Binding-site contacts:
Ligand atom C7 contacts residue THR4 of chain 1.C at 3.9 Å.
Ligand atom O7 contacts residue SER148 of chain 1.B at 2.6 Å (h-bond).
Ligand atom C3 contacts residue ASP183 of chain 1.B at 3.7 Å.
Ligand atom C1 contacts residue THR4 of chain 1.C at 1.4 Å.
Ligand atom C6 contacts residue TYR146 of chain 1.B at 3.7 Å (hydrophobic).
Ligand atom O6 contacts residue THR4 of chain 1.C at 3.9 Å.
Ligand atom O6 contacts residue PRO2 of chain 1.C at 2.9 Å (h-bond).
Ligand atom O7 contacts residue ASP183 of chain 1.B at 4.0 Å.
Ligand atom O6 contacts residue TYR232 of chain 1.B at 2.5 Å (h-bond).
Ligand atom C1 contacts residue TYR232 of chain 1.B at 4.0 Å (hydrophobic).
Ligand atom C8 contacts residue THR4 of chain 1.C at 3.8 Å.
Ligand atom C6 contacts residue TYR232 of chain 1.B at 3.7 Å (hydrophobic).
Ligand atom C7 contacts residue TRP228 of chain 1.B at 4.1 Å (hydrophobic).
Ligand atom N2 contacts residue THR4 of chain 1.C at 2.7 Å (h-bond).
Ligand atom C8 contacts residue PRO211 of chain 1.B at 3.9 Å (hydrophobic).
Ligand atom C6 contacts residue THR4 of chain 1.C at 4.1 Å.
Ligand atom O4 contacts residue ASP183 of chain 1.B at 2.8 Å (salt-bridge).
Ligand atom C5 contacts residue PRO2 of chain 1.C at 3.5 Å (hydrophobic).
Ligand atom O5 contacts residue TYR232 of chain 1.B at 3.1 Å.
Ligand atom C2 contacts residue THR4 of chain 1.C at 2.3 Å.
Ligand atom O3 contacts residue ASP183 of chain 1.B at 2.8 Å (salt-bridge).
Ligand atom C4 contacts residue TYR146 of chain 1.B at 3.9 Å (hydrophobic).
Ligand atom N2 contacts residue TRP228 of chain 1.B at 4.1 Å.
Ligand atom O4 contacts residue VAL184 of chain 1.B at 3.8 Å.
Ligand atom C8 contacts residue SER148 of chain 1.B at 3.7 Å.
Ligand atom C2 contacts residue ASP183 of chain 1.B at 4.0 Å.
Ligand atom C5 contacts residue TYR146 of chain 1.B at 3.8 Å (hydrophobic).
Ligand atom O5 contacts residue TYR146 of chain 1.B at 3.3 Å (h-bond).
Ligand atom C7 contacts residue SER148 of chain 1.B at 3.5 Å.
Ligand atom C4 contacts residue THR4 of chain 1.C at 3.4 Å.
Ligand atom C4 contacts residue ASP183 of chain 1.B at 3.6 Å.
Ligand atom O7 contacts residue PHE138 of chain 1.B at 3.3 Å.
Ligand atom C6 contacts residue PRO2 of chain 1.C at 3.3 Å (hydrophobic).
Ligand atom C5 contacts residue THR4 of chain 1.C at 2.7 Å.
Ligand atom C7 contacts residue PHE138 of chain 1.B at 4.1 Å (hydrophobic).
Ligand atom O6 contacts residue TYR141 of chain 1.B at 3.7 Å.
Ligand atom C3 contacts residue THR4 of chain 1.C at 2.8 Å.
Ligand atom O4 contacts residue TYR146 of chain 1.B at 2.7 Å (h-bond).
Ligand atom C1 contacts residue TRP228 of chain 1.B at 4.1 Å (hydrophobic).
Ligand atom O5 contacts residue THR4 of chain 1.C at 2.3 Å (h-bond).

Sequence of chain 1.B:
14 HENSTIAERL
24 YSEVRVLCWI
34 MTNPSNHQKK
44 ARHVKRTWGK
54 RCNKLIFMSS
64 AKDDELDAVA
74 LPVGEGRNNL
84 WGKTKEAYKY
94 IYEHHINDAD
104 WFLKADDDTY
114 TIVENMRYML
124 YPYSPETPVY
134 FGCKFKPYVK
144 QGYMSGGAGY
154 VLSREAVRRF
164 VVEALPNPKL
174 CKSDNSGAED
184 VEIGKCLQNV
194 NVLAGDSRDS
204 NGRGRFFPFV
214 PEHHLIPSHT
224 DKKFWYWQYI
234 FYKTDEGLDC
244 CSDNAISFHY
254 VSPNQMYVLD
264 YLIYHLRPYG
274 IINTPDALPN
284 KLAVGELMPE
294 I

A small-molecule ligand and the protein it binds are described below.
Small molecule (SMILES): CC(=O)N[C@@H]1[C@@H](O)[C@@H](O)[C@@H](CO)O[C@@H]1O

Sequence of chain 1.C:
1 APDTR